The small molecule below binds the protein below.
Small molecule (SMILES): CC(=O)N[C@@H]1[C@@H](O)[C@H](O)[C@@H](CO)O[C@H]1O

Sequence of chain 1.B:
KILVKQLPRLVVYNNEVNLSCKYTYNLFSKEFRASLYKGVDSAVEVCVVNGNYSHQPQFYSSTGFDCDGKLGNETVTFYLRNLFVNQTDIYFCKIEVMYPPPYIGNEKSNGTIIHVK

Binding-site contacts:
Ligand atom O7 contacts residue ASN88 of chain 1.B at 3.3 Å (h-bond).
Ligand atom C1 contacts residue ASN88 of chain 1.B at 1.4 Å.
Ligand atom C2 contacts residue ASN88 of chain 1.B at 2.1 Å.
Ligand atom C7 contacts residue ASN88 of chain 1.B at 3.1 Å.
Ligand atom C4 contacts residue ASN88 of chain 1.B at 4.0 Å.
Ligand atom N2 contacts residue ASN88 of chain 1.B at 2.5 Å (h-bond).
Ligand atom C2 contacts residue PHE86 of chain 1.B at 4.5 Å (hydrophobic).
Ligand atom C3 contacts residue ASN88 of chain 1.B at 3.5 Å.
Ligand atom O7 contacts residue PHE86 of chain 1.B at 3.6 Å.
Ligand atom C5 contacts residue ASN88 of chain 1.B at 3.7 Å.
Ligand atom O5 contacts residue ASN88 of chain 1.B at 2.4 Å (h-bond).
Ligand atom C8 contacts residue ASN88 of chain 1.B at 4.2 Å.
Ligand atom O3 contacts residue ASN88 of chain 1.B at 4.5 Å.